Sequence of chain 2.A:
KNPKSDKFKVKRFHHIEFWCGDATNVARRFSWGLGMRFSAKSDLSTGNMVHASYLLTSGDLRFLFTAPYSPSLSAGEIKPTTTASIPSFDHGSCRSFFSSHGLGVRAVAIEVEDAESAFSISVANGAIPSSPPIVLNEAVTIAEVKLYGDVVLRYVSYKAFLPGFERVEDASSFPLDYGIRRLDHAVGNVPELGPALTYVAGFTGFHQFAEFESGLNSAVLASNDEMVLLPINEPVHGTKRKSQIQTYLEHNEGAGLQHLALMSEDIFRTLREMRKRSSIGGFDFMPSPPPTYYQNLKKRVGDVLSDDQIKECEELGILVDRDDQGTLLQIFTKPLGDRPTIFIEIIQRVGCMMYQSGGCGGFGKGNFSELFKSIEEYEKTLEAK

Binding-site contacts:
Ligand atom C3 contacts residue GLY392 of chain 2.A at 3.2 Å.
Ligand atom C22 contacts residue PRO252 of chain 2.A at 3.5 Å (hydrophobic).
Ligand atom C8 contacts residue PHE391 of chain 2.A at 3.5 Å (hydrophobic).
Ligand atom C20 contacts residue PHE364 of chain 2.A at 3.8 Å (hydrophobic).
Ligand atom C17 contacts residue PHE391 of chain 2.A at 3.8 Å (hydrophobic).
Ligand atom C14 contacts residue PHE391 of chain 2.A at 3.5 Å (hydrophobic).
Ligand atom C22 contacts residue PHE391 of chain 2.A at 3.6 Å (hydrophobic).
Ligand atom C2 contacts residue PHE391 of chain 2.A at 3.3 Å (hydrophobic).
Ligand atom N11 contacts residue PHE396 of chain 2.A at 3.8 Å.
Ligand atom C7 contacts residue HIS280 of chain 2.A at 3.8 Å.
Ligand atom C7 contacts residue PHE391 of chain 2.A at 3.5 Å (hydrophobic).
Ligand atom C6 contacts residue PHE353 of chain 2.A at 3.2 Å (hydrophobic).
Ligand atom C5 contacts residue PHE353 of chain 2.A at 3.3 Å (hydrophobic).
Ligand atom O9 contacts residue GLU366 of chain 2.A at 2.9 Å (salt-bridge).
Ligand atom C8 contacts residue CO1 of chain 2.B at 3.4 Å.
Ligand atom C13 contacts residue PHE353 of chain 2.A at 3.7 Å (hydrophobic).
Ligand atom C22 contacts residue VAL241 of chain 2.A at 3.9 Å (hydrophobic).
Ligand atom C20 contacts residue PHE353 of chain 2.A at 3.5 Å (hydrophobic).
Ligand atom O21 contacts residue PHE391 of chain 2.A at 3.8 Å.
Ligand atom O21 contacts residue HIS280 of chain 2.A at 3.4 Å (h-bond).
Ligand atom N10 contacts residue PHE396 of chain 2.A at 3.6 Å.
Ligand atom C4 contacts residue PHE396 of chain 2.A at 3.6 Å (hydrophobic).
Ligand atom O9 contacts residue CO1 of chain 2.B at 2.0 Å.
Ligand atom O21 contacts residue HIS198 of chain 2.A at 3.1 Å (h-bond).
Ligand atom C1 contacts residue PHE353 of chain 2.A at 3.5 Å (hydrophobic).
Ligand atom C2 contacts residue GLY392 of chain 2.A at 3.5 Å.
Ligand atom N11 contacts residue LEU399 of chain 2.A at 3.8 Å.
Ligand atom O21 contacts residue VAL200 of chain 2.A at 3.8 Å.
Ligand atom O21 contacts residue CO1 of chain 2.B at 2.1 Å.
Ligand atom C7 contacts residue CO1 of chain 2.B at 3.0 Å.
Ligand atom C14 contacts residue CO1 of chain 2.B at 3.1 Å.
Ligand atom C3 contacts residue PHE396 of chain 2.A at 3.8 Å (hydrophobic).
Ligand atom C5 contacts residue PHE396 of chain 2.A at 3.7 Å (hydrophobic).
Ligand atom C2 contacts residue PHE353 of chain 2.A at 3.8 Å (hydrophobic).
Ligand atom C4 contacts residue PHE353 of chain 2.A at 3.6 Å (hydrophobic).
Ligand atom O9 contacts residue PHE353 of chain 2.A at 3.6 Å.
Ligand atom C3 contacts residue GLN351 of chain 2.A at 3.8 Å.
Ligand atom O9 contacts residue HIS280 of chain 2.A at 3.1 Å (h-bond).
Ligand atom C3 contacts residue PHE353 of chain 2.A at 3.8 Å (hydrophobic).
Ligand atom N15 contacts residue PHE391 of chain 2.A at 3.5 Å.

The small molecule below binds the protein below.
Small molecule (SMILES): Cc1c(C(=O)c2c[nH]n(C)c2=O)ccc2nnn(C(C)C)c(=O)c12